Sequence of chain 1.D:
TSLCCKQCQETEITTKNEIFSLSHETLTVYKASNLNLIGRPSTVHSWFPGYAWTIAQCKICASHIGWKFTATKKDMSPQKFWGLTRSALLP

Binding-site contacts:
Ligand atom C04 contacts residue PHE86 of chain 1.D at 4.2 Å (hydrophobic).
Ligand atom C02 contacts residue TRP70 of chain 1.D at 4.5 Å (hydrophobic).
Ligand atom C06 contacts residue TRP84 of chain 1.D at 3.8 Å (hydrophobic).
Ligand atom O18 contacts residue VAL61 of chain 1.D at 3.9 Å.
Ligand atom O16 contacts residue TRP64 of chain 1.D at 4.4 Å.
Ligand atom O05 contacts residue PHE86 of chain 1.D at 3.3 Å.
Ligand atom O05 contacts residue TRP70 of chain 1.D at 3.4 Å.
Ligand atom C07 contacts residue TRP84 of chain 1.D at 3.5 Å (hydrophobic).
Ligand atom N03 contacts residue HIS62 of chain 1.D at 2.9 Å (h-bond).
Ligand atom N03 contacts residue TRP70 of chain 1.D at 4.1 Å.
Ligand atom O16 contacts residue TRP84 of chain 1.D at 3.6 Å.
Ligand atom C06 contacts residue TRP70 of chain 1.D at 3.5 Å (hydrophobic).
Ligand atom C04 contacts residue TRP64 of chain 1.D at 3.5 Å (hydrophobic).
Ligand atom O18 contacts residue HIS62 of chain 1.D at 3.8 Å.
Ligand atom C02 contacts residue TRP64 of chain 1.D at 3.4 Å (hydrophobic).
Ligand atom N03 contacts residue TRP64 of chain 1.D at 3.2 Å.
Ligand atom O05 contacts residue HIS62 of chain 1.D at 3.9 Å.
Ligand atom C3 contacts residue TRP70 of chain 1.D at 4.3 Å (hydrophobic).
Ligand atom C02 contacts residue HIS62 of chain 1.D at 3.7 Å.
Ligand atom O01 contacts residue HIS62 of chain 1.D at 3.6 Å (h-bond).
Ligand atom C07 contacts residue TRP70 of chain 1.D at 3.6 Å (hydrophobic).
Ligand atom N03 contacts residue SER63 of chain 1.D at 4.1 Å.
Ligand atom C06 contacts residue TRP64 of chain 1.D at 4.1 Å (hydrophobic).
Ligand atom O05 contacts residue SER63 of chain 1.D at 3.4 Å.
Ligand atom O18 contacts residue TRP70 of chain 1.D at 3.6 Å.
Ligand atom C06 contacts residue PHE86 of chain 1.D at 4.2 Å (hydrophobic).
Ligand atom C08 contacts residue TRP64 of chain 1.D at 3.6 Å (hydrophobic).
Ligand atom C08 contacts residue TRP84 of chain 1.D at 4.4 Å (hydrophobic).
Ligand atom O05 contacts residue TRP64 of chain 1.D at 3.0 Å (h-bond).
Ligand atom C04 contacts residue SER63 of chain 1.D at 4.1 Å.
Ligand atom C04 contacts residue HIS62 of chain 1.D at 3.9 Å.
Ligand atom C04 contacts residue TRP70 of chain 1.D at 3.5 Å (hydrophobic).
Ligand atom O01 contacts residue TRP64 of chain 1.D at 3.2 Å (h-bond).

The protein below binds the small molecule below.
Small molecule (SMILES): O=C1CC[C@H](N2C(=O)c3ccccc3C2=O)C(=O)N1